Binding-site contacts:
Ligand atom C4 contacts residue PHE116 of chain 1.B at 3.8 Å (hydrophobic).
Ligand atom C2 contacts residue ASN110 of chain 1.B at 4.0 Å.
Ligand atom C1 contacts residue CYS106 of chain 1.B at 4.2 Å (hydrophobic).
Ligand atom C7 contacts residue ASN110 of chain 1.B at 4.4 Å.
Ligand atom C8 contacts residue VAL64 of chain 1.B at 3.6 Å (hydrophobic).
Ligand atom O1 contacts residue CYS106 of chain 1.B at 3.7 Å.
Ligand atom C7 contacts residue TYR109 of chain 1.B at 4.2 Å (hydrophobic).
Ligand atom C1 contacts residue VAL59 of chain 1.B at 3.8 Å (hydrophobic).
Ligand atom C5 contacts residue PHE116 of chain 1.B at 3.4 Å (hydrophobic).
Ligand atom C5 contacts residue ASN110 of chain 1.B at 4.4 Å.
Ligand atom O1 contacts residue ASN110 of chain 1.B at 2.8 Å (h-bond).
Ligand atom C10 contacts residue PHE116 of chain 1.B at 4.3 Å (hydrophobic).
Ligand atom C2 contacts residue CYS106 of chain 1.B at 4.2 Å (hydrophobic).
Ligand atom C6 contacts residue TYR109 of chain 1.B at 4.0 Å (hydrophobic).
Ligand atom C6 contacts residue VAL64 of chain 1.B at 4.1 Å (hydrophobic).
Ligand atom C2 contacts residue VAL59 of chain 1.B at 3.9 Å (hydrophobic).
Ligand atom C1 contacts residue ILE54 of chain 1.B at 4.2 Å (hydrophobic).
Ligand atom C1 contacts residue PHE55 of chain 1.B at 4.2 Å (hydrophobic).
Ligand atom C6 contacts residue ASN110 of chain 1.B at 4.2 Å.
Ligand atom N2 contacts residue VAL64 of chain 1.B at 4.5 Å.
Ligand atom C7 contacts residue VAL59 of chain 1.B at 4.5 Å (hydrophobic).
Ligand atom C14 contacts residue VAL64 of chain 1.B at 4.4 Å (hydrophobic).
Ligand atom C3 contacts residue ASN110 of chain 1.B at 3.9 Å.
Ligand atom C7 contacts residue VAL64 of chain 1.B at 4.0 Å (hydrophobic).
Ligand atom N1 contacts residue VAL59 of chain 1.B at 3.8 Å.

Sequence of chain 1.B:
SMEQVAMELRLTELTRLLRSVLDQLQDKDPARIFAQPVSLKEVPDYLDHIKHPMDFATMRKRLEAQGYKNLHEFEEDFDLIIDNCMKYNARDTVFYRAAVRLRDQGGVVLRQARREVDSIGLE

This small molecule binds to this protein.
Small molecule (SMILES): CC(=O)NC1CCN(Cc2ccccc2)CC1